Binding-site contacts:
Ligand atom C4 contacts residue VAL296 of chain 20.A at 4.2 Å (hydrophobic).
Ligand atom C4 contacts residue HIS298 of chain 20.A at 3.6 Å.
Ligand atom C3 contacts residue GLY78 of chain 20.A at 4.2 Å.
Ligand atom C3 contacts residue HIS298 of chain 20.A at 4.1 Å.
Ligand atom C1 contacts residue ARG77 of chain 20.A at 3.5 Å.
Ligand atom O4 contacts residue TYR72 of chain 20.A at 4.2 Å.
Ligand atom O1B contacts residue TYR72 of chain 20.A at 4.1 Å.
Ligand atom C1 contacts residue TYR72 of chain 20.A at 4.1 Å (hydrophobic).
Ligand atom C3 contacts residue GLY78 of chain 20.A at 3.7 Å.
Ligand atom C4 contacts residue ARG77 of chain 20.A at 4.3 Å.
Ligand atom C1 contacts residue GLY78 of chain 20.A at 4.2 Å.
Ligand atom C2 contacts residue GLY78 of chain 20.A at 4.1 Å.
Ligand atom O3 contacts residue GLY78 of chain 20.A at 3.6 Å.
Ligand atom O4 contacts residue THR291 of chain 20.A at 3.5 Å.
Ligand atom C4 contacts residue TYR72 of chain 20.A at 3.7 Å (hydrophobic).
Ligand atom C4 contacts residue GLY78 of chain 20.A at 3.6 Å.
Ligand atom O4 contacts residue ASN80 of chain 20.A at 4.1 Å.
Ligand atom C11 contacts residue TYR72 of chain 20.A at 3.9 Å (hydrophobic).
Ligand atom O10 contacts residue ASN293 of chain 20.A at 4.3 Å.
Ligand atom C6 contacts residue THR94 of chain 20.A at 3.9 Å.
Ligand atom O4 contacts residue VAL296 of chain 20.A at 3.7 Å.
Ligand atom C11 contacts residue ASP85 of chain 20.B at 3.5 Å.
Ligand atom C6 contacts residue ASN93 of chain 20.A at 3.1 Å.
Ligand atom O4 contacts residue HIS298 of chain 20.A at 2.7 Å (h-bond).
Ligand atom O1A contacts residue ARG77 of chain 20.A at 3.1 Å.
Ligand atom O1A contacts residue TYR72 of chain 20.A at 3.7 Å.
Ligand atom C6 contacts residue TYR72 of chain 20.A at 3.9 Å (hydrophobic).
Ligand atom C5 contacts residue ASN93 of chain 20.A at 3.6 Å.
Ligand atom N5 contacts residue TYR72 of chain 20.A at 2.9 Å (h-bond).
Ligand atom C5 contacts residue TYR72 of chain 20.A at 3.7 Å (hydrophobic).
Ligand atom O4 contacts residue ILE79 of chain 20.A at 3.7 Å.
Ligand atom O4 contacts residue GLY78 of chain 20.A at 3.3 Å.
Ligand atom O1B contacts residue ARG77 of chain 20.A at 3.0 Å (salt-bridge).
Ligand atom C3 contacts residue ARG77 of chain 20.A at 3.8 Å.
Ligand atom O8 contacts residue TYR72 of chain 20.A at 3.9 Å.
Ligand atom O6 contacts residue ASN93 of chain 20.A at 2.9 Å (h-bond).
Ligand atom C10 contacts residue TYR72 of chain 20.A at 3.8 Å (hydrophobic).
Ligand atom C3 contacts residue VAL296 of chain 20.A at 3.4 Å (hydrophobic).
Ligand atom O8 contacts residue ARG77 of chain 20.A at 3.3 Å (salt-bridge).
Ligand atom O1A contacts residue GLY78 of chain 20.A at 3.4 Å (h-bond).

Sequence of chain 20.B:
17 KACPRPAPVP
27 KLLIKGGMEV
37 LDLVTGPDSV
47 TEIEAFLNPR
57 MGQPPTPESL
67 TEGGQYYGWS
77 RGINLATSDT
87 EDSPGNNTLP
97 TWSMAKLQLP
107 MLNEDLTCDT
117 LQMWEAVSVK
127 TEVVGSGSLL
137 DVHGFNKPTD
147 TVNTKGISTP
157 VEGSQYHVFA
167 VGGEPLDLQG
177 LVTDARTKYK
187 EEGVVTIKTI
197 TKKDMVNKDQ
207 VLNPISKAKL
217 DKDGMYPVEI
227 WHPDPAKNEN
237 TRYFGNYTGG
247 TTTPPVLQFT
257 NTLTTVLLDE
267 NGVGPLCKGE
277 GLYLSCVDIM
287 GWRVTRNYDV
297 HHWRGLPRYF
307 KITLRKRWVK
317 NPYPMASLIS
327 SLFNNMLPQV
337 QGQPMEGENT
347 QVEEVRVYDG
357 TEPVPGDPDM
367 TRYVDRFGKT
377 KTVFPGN

This protein binds this small molecule.
Small molecule (SMILES): CC(=O)N[C@H]1[C@H]([C@H](O)[C@H](O)CO)O[C@@](O[C@H]2[C@@H](O)[C@@H](CO)O[C@@H](O[C@H]3[C@H](O)[C@@H](O)[C@H](O)O[C@@H]3CO)[C@@H]2O)(C(=O)O)C[C@@H]1O

Sequence of chain 20.A:
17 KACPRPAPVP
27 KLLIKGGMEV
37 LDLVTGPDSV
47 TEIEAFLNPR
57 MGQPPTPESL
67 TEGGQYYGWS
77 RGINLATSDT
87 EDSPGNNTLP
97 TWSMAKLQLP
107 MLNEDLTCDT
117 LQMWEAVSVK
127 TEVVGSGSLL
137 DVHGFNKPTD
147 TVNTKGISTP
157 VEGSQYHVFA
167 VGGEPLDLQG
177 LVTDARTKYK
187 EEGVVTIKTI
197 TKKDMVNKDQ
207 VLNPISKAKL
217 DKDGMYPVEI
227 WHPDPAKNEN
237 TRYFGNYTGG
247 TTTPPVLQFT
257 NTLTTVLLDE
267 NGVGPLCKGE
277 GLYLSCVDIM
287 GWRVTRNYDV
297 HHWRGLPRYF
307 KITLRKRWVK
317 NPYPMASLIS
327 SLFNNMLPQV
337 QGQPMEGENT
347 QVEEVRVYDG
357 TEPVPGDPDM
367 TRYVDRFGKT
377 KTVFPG